Sequence of chain 1.C:
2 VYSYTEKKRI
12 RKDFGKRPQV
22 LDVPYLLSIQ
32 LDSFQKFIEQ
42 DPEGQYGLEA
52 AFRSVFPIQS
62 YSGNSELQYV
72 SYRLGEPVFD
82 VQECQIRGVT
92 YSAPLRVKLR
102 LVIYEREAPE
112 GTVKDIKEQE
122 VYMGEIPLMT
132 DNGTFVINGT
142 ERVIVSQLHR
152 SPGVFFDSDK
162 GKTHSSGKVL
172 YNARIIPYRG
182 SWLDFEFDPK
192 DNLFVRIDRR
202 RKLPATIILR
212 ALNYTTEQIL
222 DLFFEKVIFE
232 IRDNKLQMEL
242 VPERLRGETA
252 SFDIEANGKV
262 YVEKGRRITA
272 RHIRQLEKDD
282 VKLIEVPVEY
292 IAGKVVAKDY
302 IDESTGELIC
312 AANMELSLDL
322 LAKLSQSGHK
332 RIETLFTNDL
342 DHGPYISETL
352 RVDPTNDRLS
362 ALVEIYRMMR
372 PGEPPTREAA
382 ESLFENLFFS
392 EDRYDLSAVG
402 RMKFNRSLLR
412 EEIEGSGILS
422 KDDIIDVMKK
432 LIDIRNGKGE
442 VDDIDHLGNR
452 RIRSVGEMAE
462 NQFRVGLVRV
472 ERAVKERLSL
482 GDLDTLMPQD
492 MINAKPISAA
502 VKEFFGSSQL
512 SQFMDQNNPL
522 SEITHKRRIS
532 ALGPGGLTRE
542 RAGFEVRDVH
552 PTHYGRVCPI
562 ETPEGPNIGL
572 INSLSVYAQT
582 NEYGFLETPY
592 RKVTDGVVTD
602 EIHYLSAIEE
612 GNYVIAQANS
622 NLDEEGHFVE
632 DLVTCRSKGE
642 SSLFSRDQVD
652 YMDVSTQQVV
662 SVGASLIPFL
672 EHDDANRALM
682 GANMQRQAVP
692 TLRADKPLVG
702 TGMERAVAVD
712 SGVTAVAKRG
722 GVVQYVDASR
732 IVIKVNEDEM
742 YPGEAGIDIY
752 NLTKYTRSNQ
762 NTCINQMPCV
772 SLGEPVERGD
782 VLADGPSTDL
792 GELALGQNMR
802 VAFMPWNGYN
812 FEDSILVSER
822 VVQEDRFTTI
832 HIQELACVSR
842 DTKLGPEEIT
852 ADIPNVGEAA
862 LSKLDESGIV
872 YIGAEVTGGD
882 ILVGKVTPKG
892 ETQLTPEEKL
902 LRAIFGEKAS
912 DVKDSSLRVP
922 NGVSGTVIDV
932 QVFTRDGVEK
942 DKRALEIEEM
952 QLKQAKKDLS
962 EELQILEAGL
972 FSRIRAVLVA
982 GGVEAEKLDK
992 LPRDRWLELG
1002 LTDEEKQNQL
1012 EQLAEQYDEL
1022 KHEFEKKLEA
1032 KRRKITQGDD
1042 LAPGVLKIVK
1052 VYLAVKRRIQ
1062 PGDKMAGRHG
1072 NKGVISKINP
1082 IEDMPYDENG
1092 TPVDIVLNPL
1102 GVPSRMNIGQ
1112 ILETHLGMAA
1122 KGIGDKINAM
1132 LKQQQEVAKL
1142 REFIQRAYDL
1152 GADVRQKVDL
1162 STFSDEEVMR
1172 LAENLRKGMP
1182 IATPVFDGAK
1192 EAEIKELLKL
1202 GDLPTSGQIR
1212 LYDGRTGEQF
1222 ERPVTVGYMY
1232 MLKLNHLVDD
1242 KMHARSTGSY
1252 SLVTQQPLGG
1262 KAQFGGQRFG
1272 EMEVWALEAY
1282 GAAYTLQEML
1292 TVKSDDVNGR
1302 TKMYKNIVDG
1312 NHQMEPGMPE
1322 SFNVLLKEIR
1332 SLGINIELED

Sequence of chain 1.D:
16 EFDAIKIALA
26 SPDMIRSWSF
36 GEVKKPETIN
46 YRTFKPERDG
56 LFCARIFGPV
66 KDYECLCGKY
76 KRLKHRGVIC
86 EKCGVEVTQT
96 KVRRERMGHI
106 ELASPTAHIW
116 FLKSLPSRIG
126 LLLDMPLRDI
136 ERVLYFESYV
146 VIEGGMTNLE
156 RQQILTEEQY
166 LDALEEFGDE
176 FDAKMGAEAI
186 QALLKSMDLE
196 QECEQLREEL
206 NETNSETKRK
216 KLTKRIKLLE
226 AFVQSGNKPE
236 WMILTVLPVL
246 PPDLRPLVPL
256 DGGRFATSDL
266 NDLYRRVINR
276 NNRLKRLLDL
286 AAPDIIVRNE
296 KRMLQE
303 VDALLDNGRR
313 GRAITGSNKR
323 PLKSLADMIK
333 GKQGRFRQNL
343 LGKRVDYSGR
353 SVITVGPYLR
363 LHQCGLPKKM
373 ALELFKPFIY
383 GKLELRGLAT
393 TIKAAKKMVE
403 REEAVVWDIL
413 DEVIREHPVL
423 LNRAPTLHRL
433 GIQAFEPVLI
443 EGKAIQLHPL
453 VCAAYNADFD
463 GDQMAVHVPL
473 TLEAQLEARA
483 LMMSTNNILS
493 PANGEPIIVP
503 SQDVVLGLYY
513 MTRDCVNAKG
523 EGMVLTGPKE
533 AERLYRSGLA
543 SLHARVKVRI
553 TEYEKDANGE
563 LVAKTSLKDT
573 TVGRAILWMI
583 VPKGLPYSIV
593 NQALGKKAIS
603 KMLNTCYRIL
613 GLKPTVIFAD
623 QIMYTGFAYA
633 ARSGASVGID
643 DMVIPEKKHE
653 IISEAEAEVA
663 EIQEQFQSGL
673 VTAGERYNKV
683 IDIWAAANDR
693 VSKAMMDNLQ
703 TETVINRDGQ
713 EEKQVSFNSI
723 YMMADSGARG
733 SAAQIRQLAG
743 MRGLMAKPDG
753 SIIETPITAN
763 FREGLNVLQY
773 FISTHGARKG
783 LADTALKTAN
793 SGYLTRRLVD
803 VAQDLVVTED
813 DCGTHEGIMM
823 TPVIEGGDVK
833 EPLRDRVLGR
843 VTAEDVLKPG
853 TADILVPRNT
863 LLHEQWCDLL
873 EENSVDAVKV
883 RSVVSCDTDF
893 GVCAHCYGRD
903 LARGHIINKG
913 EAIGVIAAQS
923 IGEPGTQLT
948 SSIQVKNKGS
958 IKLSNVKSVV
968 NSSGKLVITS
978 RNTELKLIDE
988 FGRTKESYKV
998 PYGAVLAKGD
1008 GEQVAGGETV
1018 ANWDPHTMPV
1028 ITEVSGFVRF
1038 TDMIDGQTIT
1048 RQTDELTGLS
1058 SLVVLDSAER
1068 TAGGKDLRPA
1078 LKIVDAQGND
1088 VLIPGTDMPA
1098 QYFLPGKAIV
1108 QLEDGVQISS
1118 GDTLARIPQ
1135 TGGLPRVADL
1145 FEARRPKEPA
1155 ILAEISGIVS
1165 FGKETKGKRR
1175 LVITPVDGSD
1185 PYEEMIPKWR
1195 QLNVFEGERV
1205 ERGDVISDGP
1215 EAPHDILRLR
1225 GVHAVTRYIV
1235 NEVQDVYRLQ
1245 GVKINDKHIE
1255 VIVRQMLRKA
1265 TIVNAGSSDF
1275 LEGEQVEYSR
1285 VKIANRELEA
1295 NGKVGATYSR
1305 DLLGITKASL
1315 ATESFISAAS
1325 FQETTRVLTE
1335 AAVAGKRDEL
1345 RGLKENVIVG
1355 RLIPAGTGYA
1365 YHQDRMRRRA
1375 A

Sequence of chain 1.F:
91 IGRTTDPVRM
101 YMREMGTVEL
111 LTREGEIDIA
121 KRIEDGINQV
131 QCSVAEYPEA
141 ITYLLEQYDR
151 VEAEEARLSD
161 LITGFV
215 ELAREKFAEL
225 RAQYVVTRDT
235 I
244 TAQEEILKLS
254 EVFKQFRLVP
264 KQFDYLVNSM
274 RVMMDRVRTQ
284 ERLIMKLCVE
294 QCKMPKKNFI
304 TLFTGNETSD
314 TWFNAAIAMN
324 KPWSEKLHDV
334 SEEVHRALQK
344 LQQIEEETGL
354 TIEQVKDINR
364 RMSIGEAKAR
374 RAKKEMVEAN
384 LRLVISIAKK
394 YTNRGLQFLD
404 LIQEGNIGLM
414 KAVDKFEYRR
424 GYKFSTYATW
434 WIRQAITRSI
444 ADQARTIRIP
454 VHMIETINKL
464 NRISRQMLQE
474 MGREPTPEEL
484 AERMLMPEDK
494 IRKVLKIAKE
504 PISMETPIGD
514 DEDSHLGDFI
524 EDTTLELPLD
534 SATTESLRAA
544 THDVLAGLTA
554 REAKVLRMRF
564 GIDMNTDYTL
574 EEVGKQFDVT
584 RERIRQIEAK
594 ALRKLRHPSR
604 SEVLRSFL

Binding-site contacts:
Ligand atom C14 contacts residue LEU255 of chain 1.D at 3.7 Å (hydrophobic).
Ligand atom O2 contacts residue LEU255 of chain 1.D at 4.0 Å.
Ligand atom C16 contacts residue LEU255 of chain 1.D at 4.4 Å (hydrophobic).
Ligand atom C11 contacts residue PHE522 of chain 1.F at 3.7 Å (hydrophobic).
Ligand atom C11 contacts residue LEU519 of chain 1.F at 3.7 Å (hydrophobic).
Ligand atom C4 contacts residue GLN1264 of chain 1.C at 4.2 Å.
Ligand atom C23 contacts residue ILE511 of chain 1.F at 4.4 Å (hydrophobic).
Ligand atom C15 contacts residue LEU255 of chain 1.D at 3.8 Å (hydrophobic).
Ligand atom C24 contacts residue 1N71 of chain 1.O at 3.6 Å.
Ligand atom C10 contacts residue PHE522 of chain 1.F at 3.9 Å (hydrophobic).
Ligand atom C3 contacts residue PHE522 of chain 1.F at 4.4 Å (hydrophobic).
Ligand atom C7 contacts residue 1N71 of chain 1.O at 4.3 Å.
Ligand atom C16 contacts residue 1N71 of chain 1.O at 3.7 Å.
Ligand atom C10 contacts residue ILE511 of chain 1.F at 3.6 Å (hydrophobic).
Ligand atom C3 contacts residue GLN1264 of chain 1.C at 3.9 Å.
Ligand atom C13 contacts residue LEU255 of chain 1.D at 3.7 Å (hydrophobic).
Ligand atom C23 contacts residue 1N71 of chain 1.O at 4.2 Å.
Ligand atom C14 contacts residue ASP256 of chain 1.D at 4.1 Å.
Ligand atom C13 contacts residue ASP256 of chain 1.D at 4.4 Å.
Ligand atom C12 contacts residue PHE522 of chain 1.F at 4.5 Å (hydrophobic).
Ligand atom C2 contacts residue PHE522 of chain 1.F at 4.4 Å (hydrophobic).
Ligand atom O2 contacts residue ASP256 of chain 1.D at 3.8 Å.
Ligand atom C17 contacts residue 1N71 of chain 1.O at 4.2 Å.
Ligand atom C1 contacts residue PHE522 of chain 1.F at 3.4 Å (hydrophobic).

This small molecule binds to this protein.
Small molecule (SMILES): C[C@H](CCC(=O)NCCC[N+](C)(C)CC(O)CS(=O)(=O)O)[C@H]1CC[C@H]2[C@@H]3[C@H](O)C[C@@H]4C[C@H](O)CC[C@]4(C)[C@H]3C[C@H](O)[C@]12C